Sequence of chain 1.A:
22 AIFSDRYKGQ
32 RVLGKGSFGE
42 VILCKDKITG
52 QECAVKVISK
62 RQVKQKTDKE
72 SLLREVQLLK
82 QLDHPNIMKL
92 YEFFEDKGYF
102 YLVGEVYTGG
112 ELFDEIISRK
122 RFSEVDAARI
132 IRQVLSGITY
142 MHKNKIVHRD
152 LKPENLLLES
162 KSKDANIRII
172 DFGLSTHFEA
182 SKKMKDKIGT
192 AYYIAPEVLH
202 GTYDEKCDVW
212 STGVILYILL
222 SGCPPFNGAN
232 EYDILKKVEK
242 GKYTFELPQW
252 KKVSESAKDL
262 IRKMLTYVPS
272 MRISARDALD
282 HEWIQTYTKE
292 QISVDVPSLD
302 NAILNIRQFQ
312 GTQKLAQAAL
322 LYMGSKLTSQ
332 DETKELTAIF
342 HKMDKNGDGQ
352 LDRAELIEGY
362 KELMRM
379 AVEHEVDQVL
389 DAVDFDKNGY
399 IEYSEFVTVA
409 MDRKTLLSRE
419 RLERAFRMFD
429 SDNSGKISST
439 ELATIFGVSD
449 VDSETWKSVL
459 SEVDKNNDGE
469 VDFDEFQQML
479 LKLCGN

Binding-site contacts:
Ligand atom CAE contacts residue LEU103 of chain 1.A at 3.3 Å (hydrophobic).
Ligand atom N1 contacts residue LEU158 of chain 1.A at 3.8 Å.
Ligand atom NAD contacts residue GLU106 of chain 1.A at 2.9 Å (salt-bridge).
Ligand atom OAP contacts residue LEU91 of chain 1.A at 3.8 Å.
Ligand atom CAK contacts residue MET89 of chain 1.A at 3.9 Å (hydrophobic).
Ligand atom C2 contacts residue TYR108 of chain 1.A at 3.1 Å (hydrophobic).
Ligand atom CAA contacts residue LEU80 of chain 1.A at 3.9 Å (hydrophobic).
Ligand atom CAG contacts residue MET89 of chain 1.A at 3.4 Å (hydrophobic).
Ligand atom C4 contacts residue LEU158 of chain 1.A at 3.7 Å (hydrophobic).
Ligand atom OAP contacts residue LEU103 of chain 1.A at 3.3 Å.
Ligand atom N1 contacts residue TYR108 of chain 1.A at 3.1 Å (h-bond).
Ligand atom CAG contacts residue GLY105 of chain 1.A at 3.9 Å.
Ligand atom CAG contacts residue ALA55 of chain 1.A at 3.4 Å (hydrophobic).
Ligand atom CAH contacts residue LYS57 of chain 1.A at 3.5 Å.
Ligand atom CAT contacts residue VAL42 of chain 1.A at 3.7 Å (hydrophobic).
Ligand atom N3 contacts residue LEU158 of chain 1.A at 3.7 Å.
Ligand atom NAZ contacts residue VAL42 of chain 1.A at 3.9 Å.
Ligand atom CAB contacts residue VAL42 of chain 1.A at 3.7 Å (hydrophobic).
Ligand atom CAH contacts residue ILE171 of chain 1.A at 3.8 Å (hydrophobic).
Ligand atom CAQ contacts residue LEU103 of chain 1.A at 3.7 Å (hydrophobic).
Ligand atom CAV contacts residue MET89 of chain 1.A at 3.4 Å (hydrophobic).
Ligand atom C6 contacts residue LEU158 of chain 1.A at 3.8 Å (hydrophobic).
Ligand atom CAH contacts residue ASP172 of chain 1.A at 3.3 Å.
Ligand atom N1 contacts residue ALA55 of chain 1.A at 3.8 Å.
Ligand atom CAE contacts residue GLY105 of chain 1.A at 3.9 Å.
Ligand atom CAG contacts residue LEU103 of chain 1.A at 3.6 Å (hydrophobic).
Ligand atom CAE contacts residue MET89 of chain 1.A at 3.6 Å (hydrophobic).
Ligand atom CAQ contacts residue MET89 of chain 1.A at 3.7 Å (hydrophobic).
Ligand atom C6 contacts residue ALA55 of chain 1.A at 3.5 Å (hydrophobic).
Ligand atom C6 contacts residue GLU106 of chain 1.A at 3.9 Å.
Ligand atom CAF contacts residue ILE171 of chain 1.A at 3.7 Å (hydrophobic).
Ligand atom CAU contacts residue MET89 of chain 1.A at 3.6 Å (hydrophobic).
Ligand atom C5 contacts residue LEU158 of chain 1.A at 3.8 Å (hydrophobic).
Ligand atom CAJ contacts residue MET89 of chain 1.A at 3.8 Å (hydrophobic).
Ligand atom CAB contacts residue GLY35 of chain 1.A at 3.8 Å.
Ligand atom CAF contacts residue LYS57 of chain 1.A at 3.7 Å.
Ligand atom C2 contacts residue LEU158 of chain 1.A at 3.8 Å (hydrophobic).
Ligand atom NAD contacts residue ALA55 of chain 1.A at 3.4 Å.
Ligand atom N1 contacts residue VAL107 of chain 1.A at 3.7 Å.
Ligand atom NAO contacts residue VAL42 of chain 1.A at 3.4 Å.

A small-molecule ligand and the protein it binds are described below.
Small molecule (SMILES): CCOc1ccc2cc(-c3nn(C(C)C)c4ncnc(N)c34)ccc2c1